Sequence of chain 1.B:
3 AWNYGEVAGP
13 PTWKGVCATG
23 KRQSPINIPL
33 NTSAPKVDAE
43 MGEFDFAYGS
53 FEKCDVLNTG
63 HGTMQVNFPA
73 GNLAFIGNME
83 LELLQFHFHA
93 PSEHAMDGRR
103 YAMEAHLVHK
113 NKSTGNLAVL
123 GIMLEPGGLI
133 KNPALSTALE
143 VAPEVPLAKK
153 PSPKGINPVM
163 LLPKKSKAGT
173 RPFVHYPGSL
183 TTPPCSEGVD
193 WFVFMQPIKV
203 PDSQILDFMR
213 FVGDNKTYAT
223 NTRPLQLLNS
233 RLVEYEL

Binding-site contacts:
Ligand atom S1 contacts residue TRP193 of chain 1.B at 4.5 Å.
Ligand atom N3 contacts residue LEU182 of chain 1.B at 3.6 Å.
Ligand atom O2 contacts residue ZN1 of chain 1.N at 3.1 Å.
Ligand atom O3 contacts residue GLN87 of chain 1.B at 2.8 Å (h-bond).
Ligand atom N3 contacts residue THR183 of chain 1.B at 3.8 Å.
Ligand atom S2 contacts residue VAL110 of chain 1.B at 4.2 Å.
Ligand atom O1 contacts residue TRP193 of chain 1.B at 3.6 Å.
Ligand atom O2 contacts residue VAL110 of chain 1.B at 3.7 Å.
Ligand atom C1 contacts residue HIS89 of chain 1.B at 4.1 Å.
Ligand atom N2 contacts residue THR184 of chain 1.B at 3.0 Å (h-bond).
Ligand atom C1 contacts residue LEU182 of chain 1.B at 4.1 Å (hydrophobic).
Ligand atom O1 contacts residue LEU182 of chain 1.B at 3.4 Å.
Ligand atom S1 contacts residue ZN1 of chain 1.N at 3.1 Å.
Ligand atom O2 contacts residue HIS108 of chain 1.B at 3.6 Å.
Ligand atom N1 contacts residue THR183 of chain 1.B at 2.6 Å (h-bond).
Ligand atom S2 contacts residue GLN87 of chain 1.B at 4.2 Å.
Ligand atom S1 contacts residue THR183 of chain 1.B at 3.4 Å (h-bond).
Ligand atom O1 contacts residue ZN1 of chain 1.N at 4.1 Å.
Ligand atom O1 contacts residue HIS108 of chain 1.B at 4.5 Å.
Ligand atom N2 contacts residue LEU182 of chain 1.B at 4.0 Å.
Ligand atom C2 contacts residue THR184 of chain 1.B at 4.1 Å.
Ligand atom O1 contacts residue THR183 of chain 1.B at 2.9 Å (h-bond).
Ligand atom O2 contacts residue HIS89 of chain 1.B at 3.0 Å.
Ligand atom N1 contacts residue HIS91 of chain 1.B at 3.1 Å (h-bond).
Ligand atom S1 contacts residue HIS89 of chain 1.B at 3.8 Å.
Ligand atom S1 contacts residue HIS108 of chain 1.B at 3.9 Å.
Ligand atom N1 contacts residue ZN1 of chain 1.N at 1.8 Å.
Ligand atom N1 contacts residue HIS89 of chain 1.B at 3.1 Å (h-bond).
Ligand atom C3 contacts residue GLN87 of chain 1.B at 3.9 Å.
Ligand atom O1 contacts residue SER181 of chain 1.B at 4.2 Å.
Ligand atom N1 contacts residue HIS108 of chain 1.B at 3.2 Å (h-bond).
Ligand atom N1 contacts residue GLU95 of chain 1.B at 3.8 Å.
Ligand atom C1 contacts residue ZN1 of chain 1.N at 4.3 Å.
Ligand atom N3 contacts residue THR184 of chain 1.B at 3.2 Å (h-bond).
Ligand atom O2 contacts residue VAL121 of chain 1.B at 4.3 Å.
Ligand atom S2 contacts residue LEU182 of chain 1.B at 4.3 Å.
Ligand atom C1 contacts residue THR184 of chain 1.B at 4.4 Å.
Ligand atom C1 contacts residue THR183 of chain 1.B at 4.2 Å.
Ligand atom O2 contacts residue TRP193 of chain 1.B at 4.5 Å.
Ligand atom S2 contacts residue HIS89 of chain 1.B at 3.8 Å.

This small molecule binds to this protein.
Small molecule (SMILES): CC(=O)Nc1nnc(S(N)(=O)=O)s1